This small molecule binds to this protein.
Small molecule (SMILES): CC(C)[C@@H](CN1CC[C@@](C)(c2cccc(O)c2)[C@@H](C)C1)NC(=O)[C@H]1Cc2ccc(O)cc2CN1

Sequence of chain 1.B:
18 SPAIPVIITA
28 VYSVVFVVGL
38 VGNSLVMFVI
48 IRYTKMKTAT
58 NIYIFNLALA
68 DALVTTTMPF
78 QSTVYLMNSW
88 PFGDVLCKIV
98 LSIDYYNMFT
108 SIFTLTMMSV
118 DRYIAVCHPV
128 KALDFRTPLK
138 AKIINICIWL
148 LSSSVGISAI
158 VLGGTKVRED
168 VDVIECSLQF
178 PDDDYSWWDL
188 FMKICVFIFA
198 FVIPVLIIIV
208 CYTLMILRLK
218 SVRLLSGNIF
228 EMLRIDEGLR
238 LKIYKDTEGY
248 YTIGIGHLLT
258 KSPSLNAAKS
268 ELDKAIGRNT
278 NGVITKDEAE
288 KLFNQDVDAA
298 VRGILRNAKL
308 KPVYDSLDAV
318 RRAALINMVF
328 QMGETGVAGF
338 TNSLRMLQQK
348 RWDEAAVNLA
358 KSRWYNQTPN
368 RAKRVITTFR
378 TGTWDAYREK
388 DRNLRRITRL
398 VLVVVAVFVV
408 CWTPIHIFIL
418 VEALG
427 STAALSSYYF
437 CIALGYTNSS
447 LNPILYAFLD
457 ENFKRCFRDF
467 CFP

Binding-site contacts:
Ligand atom C4C contacts residue CYS173 of chain 1.B at 3.5 Å (hydrophobic).
Ligand atom O7 contacts residue LYS190 of chain 1.B at 3.7 Å.
Ligand atom C3B contacts residue VAL71 of chain 1.B at 3.7 Å (hydrophobic).
Ligand atom C2A contacts residue ASP101 of chain 1.B at 3.1 Å.
Ligand atom C8 contacts residue TYR102 of chain 1.B at 3.9 Å (hydrophobic).
Ligand atom C3 contacts residue ASP101 of chain 1.B at 3.2 Å.
Ligand atom C3B contacts residue GLY441 of chain 1.B at 3.8 Å.
Ligand atom C61 contacts residue TYR442 of chain 1.B at 3.5 Å (hydrophobic).
Ligand atom C8A contacts residue MET105 of chain 1.B at 3.6 Å (hydrophobic).
Ligand atom N11 contacts residue TYR442 of chain 1.B at 3.4 Å (h-bond).
Ligand atom C4D contacts residue VAL71 of chain 1.B at 3.7 Å (hydrophobic).
Ligand atom C34 contacts residue ASP101 of chain 1.B at 3.4 Å.
Ligand atom C3D contacts residue TRP409 of chain 1.B at 3.4 Å (hydrophobic).
Ligand atom C4E contacts residue GLN78 of chain 1.B at 3.6 Å.
Ligand atom C61 contacts residue ASP101 of chain 1.B at 3.0 Å.
Ligand atom N2A contacts residue ASP101 of chain 1.B at 2.3 Å (salt-bridge).
Ligand atom O1 contacts residue ILE438 of chain 1.B at 3.6 Å.
Ligand atom C61 contacts residue THR74 of chain 1.B at 3.4 Å.
Ligand atom C4E contacts residue TYR442 of chain 1.B at 3.6 Å (hydrophobic).
Ligand atom O7 contacts residue VAL193 of chain 1.B at 3.4 Å.
Ligand atom C51 contacts residue ASP101 of chain 1.B at 3.5 Å.
Ligand atom C7 contacts residue VAL193 of chain 1.B at 3.7 Å (hydrophobic).
Ligand atom C6C contacts residue LEU98 of chain 1.B at 3.9 Å (hydrophobic).
Ligand atom C4D contacts residue ASP101 of chain 1.B at 2.8 Å.
Ligand atom C8 contacts residue MET105 of chain 1.B at 3.7 Å (hydrophobic).
Ligand atom N11 contacts residue ASP101 of chain 1.B at 2.6 Å (salt-bridge).
Ligand atom C21 contacts residue TYR442 of chain 1.B at 3.4 Å (hydrophobic).
Ligand atom C4 contacts residue ILE412 of chain 1.B at 3.7 Å (hydrophobic).
Ligand atom C21 contacts residue ASP101 of chain 1.B at 3.7 Å.
Ligand atom C1A contacts residue ASP101 of chain 1.B at 3.0 Å.
Ligand atom C7 contacts residue ILE416 of chain 1.B at 3.8 Å (hydrophobic).
Ligand atom C3B contacts residue TYR442 of chain 1.B at 3.6 Å (hydrophobic).
Ligand atom C5C contacts residue LEU98 of chain 1.B at 3.7 Å (hydrophobic).
Ligand atom C5C contacts residue CYS173 of chain 1.B at 3.6 Å (hydrophobic).
Ligand atom N2 contacts residue ASP101 of chain 1.B at 2.3 Å (salt-bridge).
Ligand atom C4D contacts residue TYR442 of chain 1.B at 3.5 Å (hydrophobic).
Ligand atom C1 contacts residue ASP101 of chain 1.B at 2.9 Å.
Ligand atom C5 contacts residue ILE416 of chain 1.B at 3.6 Å (hydrophobic).
Ligand atom C6 contacts residue ILE416 of chain 1.B at 3.6 Å (hydrophobic).
Ligand atom C2C contacts residue GLN78 of chain 1.B at 3.6 Å.